A protein and the small-molecule ligand that binds it are described below.
Small molecule (SMILES): COc1ccc(C(=O)O)cc1

Sequence of chain 1.A:
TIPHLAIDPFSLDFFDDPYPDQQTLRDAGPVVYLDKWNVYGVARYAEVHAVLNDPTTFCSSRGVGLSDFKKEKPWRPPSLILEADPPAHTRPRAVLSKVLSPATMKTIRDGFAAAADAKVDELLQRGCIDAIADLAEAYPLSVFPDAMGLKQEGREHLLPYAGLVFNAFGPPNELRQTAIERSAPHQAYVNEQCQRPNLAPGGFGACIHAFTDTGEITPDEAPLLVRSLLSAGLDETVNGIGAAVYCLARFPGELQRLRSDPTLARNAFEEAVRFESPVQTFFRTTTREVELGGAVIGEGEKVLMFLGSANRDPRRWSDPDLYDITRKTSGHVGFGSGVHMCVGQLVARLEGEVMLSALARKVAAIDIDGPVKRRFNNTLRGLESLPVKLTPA

Binding-site contacts:
Ligand atom C3 contacts residue ALA249 of chain 1.A at 3.9 Å (hydrophobic).
Ligand atom O1 contacts residue SER96 of chain 1.A at 3.8 Å.
Ligand atom O3 contacts residue GLU253 of chain 1.A at 3.6 Å (salt-bridge).
Ligand atom O2 contacts residue SER96 of chain 1.A at 2.5 Å (h-bond).
Ligand atom C5 contacts residue PHE183 of chain 1.A at 3.9 Å (hydrophobic).
Ligand atom C3 contacts residue ARG93 of chain 1.A at 4.1 Å.
Ligand atom C1 contacts residue ARG93 of chain 1.A at 4.0 Å.
Ligand atom C7 contacts residue ALA249 of chain 1.A at 3.8 Å (hydrophobic).
Ligand atom C8 contacts residue PHE299 of chain 1.A at 3.5 Å (hydrophobic).
Ligand atom O1 contacts residue SER248 of chain 1.A at 3.7 Å.
Ligand atom C5 contacts residue LEU99 of chain 1.A at 3.9 Å (hydrophobic).
Ligand atom C8 contacts residue HEM1 of chain 1.C at 3.4 Å.
Ligand atom C5 contacts residue ALA249 of chain 1.A at 3.3 Å (hydrophobic).
Ligand atom O3 contacts residue PHE183 of chain 1.A at 3.1 Å.
Ligand atom C6 contacts residue LEU99 of chain 1.A at 3.7 Å (hydrophobic).
Ligand atom C4 contacts residue PHE186 of chain 1.A at 4.2 Å (hydrophobic).
Ligand atom C2 contacts residue ALA249 of chain 1.A at 4.0 Å (hydrophobic).
Ligand atom O3 contacts residue ALA249 of chain 1.A at 3.8 Å.
Ligand atom C4 contacts residue PHE183 of chain 1.A at 3.8 Å (hydrophobic).
Ligand atom C6 contacts residue ALA249 of chain 1.A at 3.5 Å (hydrophobic).
Ligand atom C1 contacts residue SER96 of chain 1.A at 3.5 Å.
Ligand atom C3 contacts residue LEU99 of chain 1.A at 3.7 Å (hydrophobic).
Ligand atom C1 contacts residue LEU99 of chain 1.A at 4.0 Å (hydrophobic).
Ligand atom C4 contacts residue LEU99 of chain 1.A at 3.9 Å (hydrophobic).
Ligand atom C8 contacts residue GLU253 of chain 1.A at 4.2 Å.
Ligand atom O2 contacts residue ILE98 of chain 1.A at 3.9 Å.
Ligand atom C3 contacts residue SER248 of chain 1.A at 4.1 Å.
Ligand atom O2 contacts residue SER245 of chain 1.A at 3.5 Å.
Ligand atom C3 contacts residue VAL182 of chain 1.A at 4.1 Å (hydrophobic).
Ligand atom C4 contacts residue ALA249 of chain 1.A at 3.5 Å (hydrophobic).
Ligand atom C7 contacts residue LEU99 of chain 1.A at 3.5 Å (hydrophobic).
Ligand atom C1 contacts residue SER245 of chain 1.A at 3.7 Å.
Ligand atom O1 contacts residue SER245 of chain 1.A at 3.3 Å.
Ligand atom C8 contacts residue PHE183 of chain 1.A at 4.0 Å (hydrophobic).
Ligand atom C6 contacts residue HEM1 of chain 1.C at 3.5 Å.
Ligand atom O3 contacts residue PHE299 of chain 1.A at 3.9 Å.
Ligand atom C2 contacts residue LEU99 of chain 1.A at 3.5 Å (hydrophobic).
Ligand atom O1 contacts residue ARG93 of chain 1.A at 3.1 Å (salt-bridge).
Ligand atom C7 contacts residue HEM1 of chain 1.C at 3.6 Å.
Ligand atom O2 contacts residue LEU99 of chain 1.A at 3.3 Å.